A protein and the small-molecule ligand that binds it are described below.
Small molecule (SMILES): CC(=O)N[C@H]1[C@H](O[C@H]2[C@H](O)[C@@H](NC(C)=O)CO[C@@H]2CO)O[C@H](CO)[C@@H](O)[C@@H]1O

Binding-site contacts:
Ligand atom C2 contacts residue LYS320 of chain 1.D at 3.8 Å.
Ligand atom C5 contacts residue ASN324 of chain 1.D at 3.6 Å.
Ligand atom C7 contacts residue ASN324 of chain 1.D at 4.2 Å.
Ligand atom C2 contacts residue ASN324 of chain 1.D at 2.4 Å.
Ligand atom O6 contacts residue ASN324 of chain 1.D at 4.4 Å.
Ligand atom O7 contacts residue LYS320 of chain 1.D at 1.3 Å (salt-bridge).
Ligand atom C4 contacts residue ASN324 of chain 1.D at 4.1 Å.
Ligand atom C4 contacts residue LYS320 of chain 1.D at 4.5 Å.
Ligand atom O5 contacts residue ASN324 of chain 1.D at 2.2 Å (h-bond).
Ligand atom O3 contacts residue LYS320 of chain 1.D at 3.2 Å (salt-bridge).
Ligand atom N2 contacts residue ASN324 of chain 1.D at 2.9 Å (h-bond).
Ligand atom C3 contacts residue ASN324 of chain 1.D at 3.7 Å.
Ligand atom C1 contacts residue ASN324 of chain 1.D at 1.4 Å.
Ligand atom C3 contacts residue LYS320 of chain 1.D at 4.0 Å.
Ligand atom C7 contacts residue LYS320 of chain 1.D at 2.1 Å.
Ligand atom N2 contacts residue LYS320 of chain 1.D at 3.1 Å (salt-bridge).
Ligand atom C8 contacts residue LYS320 of chain 1.D at 3.0 Å.

Sequence of chain 1.D:
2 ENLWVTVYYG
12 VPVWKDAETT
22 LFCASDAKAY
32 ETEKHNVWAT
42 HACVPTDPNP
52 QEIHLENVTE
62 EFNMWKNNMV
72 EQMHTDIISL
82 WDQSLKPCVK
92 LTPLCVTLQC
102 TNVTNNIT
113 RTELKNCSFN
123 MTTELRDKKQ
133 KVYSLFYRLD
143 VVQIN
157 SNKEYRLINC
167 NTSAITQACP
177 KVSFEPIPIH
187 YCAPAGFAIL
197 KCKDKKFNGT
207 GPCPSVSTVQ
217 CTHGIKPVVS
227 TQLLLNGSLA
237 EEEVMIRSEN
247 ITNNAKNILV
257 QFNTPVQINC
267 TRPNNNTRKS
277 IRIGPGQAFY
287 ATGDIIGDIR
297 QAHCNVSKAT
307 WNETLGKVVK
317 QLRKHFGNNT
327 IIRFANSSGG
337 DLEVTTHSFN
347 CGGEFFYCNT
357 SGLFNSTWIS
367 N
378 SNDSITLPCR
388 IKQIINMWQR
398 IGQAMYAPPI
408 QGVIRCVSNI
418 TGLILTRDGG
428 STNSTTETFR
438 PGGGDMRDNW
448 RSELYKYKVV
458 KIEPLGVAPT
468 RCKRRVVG